This small molecule binds to this protein.
Small molecule (SMILES): OC[C@H]1O[C@@H](O)[C@H](O)[C@@H](O)[C@H]1O

Sequence of chain 1.D:
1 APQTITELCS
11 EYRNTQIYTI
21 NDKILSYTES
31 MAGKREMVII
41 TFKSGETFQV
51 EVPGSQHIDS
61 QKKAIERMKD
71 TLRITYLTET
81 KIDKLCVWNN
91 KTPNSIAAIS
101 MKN

Binding-site contacts:
Ligand atom C6 contacts residue GLN61 of chain 1.D at 3.9 Å.
Ligand atom O2 contacts residue LYS91 of chain 1.D at 4.4 Å.
Ligand atom C4 contacts residue TRP88 of chain 1.D at 3.7 Å (hydrophobic).
Ligand atom C4 contacts residue GLU51 of chain 1.D at 3.5 Å.
Ligand atom O4 contacts residue HIS57 of chain 1.D at 4.3 Å.
Ligand atom C3 contacts residue TRP88 of chain 1.D at 3.7 Å (hydrophobic).
Ligand atom O4 contacts residue GLU51 of chain 1.D at 2.9 Å (salt-bridge).
Ligand atom C3 contacts residue GLU51 of chain 1.D at 4.5 Å.
Ligand atom C2 contacts residue LYS91 of chain 1.D at 3.9 Å.
Ligand atom C4 contacts residue GLN56 of chain 1.D at 4.2 Å.
Ligand atom O4 contacts residue GLN56 of chain 1.D at 3.1 Å.
Ligand atom C2 contacts residue ASN90 of chain 1.D at 4.1 Å.
Ligand atom O4 contacts residue LYS91 of chain 1.D at 3.2 Å (salt-bridge).
Ligand atom O6 contacts residue GLN61 of chain 1.D at 2.8 Å (h-bond).
Ligand atom O2 contacts residue ASN90 of chain 1.D at 3.0 Å (h-bond).
Ligand atom C4 contacts residue LYS91 of chain 1.D at 4.0 Å.
Ligand atom O6 contacts residue HIS57 of chain 1.D at 3.5 Å.
Ligand atom O3 contacts residue LYS91 of chain 1.D at 2.7 Å (salt-bridge).
Ligand atom C3 contacts residue ASN90 of chain 1.D at 3.8 Å.
Ligand atom O1 contacts residue GLN56 of chain 1.D at 4.5 Å.
Ligand atom C6 contacts residue TRP88 of chain 1.D at 3.6 Å (hydrophobic).
Ligand atom C3 contacts residue LYS91 of chain 1.D at 3.7 Å.
Ligand atom C5 contacts residue TRP88 of chain 1.D at 3.5 Å (hydrophobic).
Ligand atom C5 contacts residue GLN56 of chain 1.D at 4.2 Å.
Ligand atom O6 contacts residue GLN56 of chain 1.D at 4.0 Å.
Ligand atom O3 contacts residue TRP88 of chain 1.D at 4.0 Å.
Ligand atom C6 contacts residue HIS57 of chain 1.D at 3.4 Å.
Ligand atom O3 contacts residue GLU51 of chain 1.D at 4.2 Å.
Ligand atom C6 contacts residue GLN56 of chain 1.D at 4.0 Å.
Ligand atom O6 contacts residue TRP88 of chain 1.D at 3.6 Å.
Ligand atom O3 contacts residue ASN90 of chain 1.D at 2.9 Å (h-bond).
Ligand atom O5 contacts residue GLN56 of chain 1.D at 3.7 Å.